Sequence of chain 1.C:
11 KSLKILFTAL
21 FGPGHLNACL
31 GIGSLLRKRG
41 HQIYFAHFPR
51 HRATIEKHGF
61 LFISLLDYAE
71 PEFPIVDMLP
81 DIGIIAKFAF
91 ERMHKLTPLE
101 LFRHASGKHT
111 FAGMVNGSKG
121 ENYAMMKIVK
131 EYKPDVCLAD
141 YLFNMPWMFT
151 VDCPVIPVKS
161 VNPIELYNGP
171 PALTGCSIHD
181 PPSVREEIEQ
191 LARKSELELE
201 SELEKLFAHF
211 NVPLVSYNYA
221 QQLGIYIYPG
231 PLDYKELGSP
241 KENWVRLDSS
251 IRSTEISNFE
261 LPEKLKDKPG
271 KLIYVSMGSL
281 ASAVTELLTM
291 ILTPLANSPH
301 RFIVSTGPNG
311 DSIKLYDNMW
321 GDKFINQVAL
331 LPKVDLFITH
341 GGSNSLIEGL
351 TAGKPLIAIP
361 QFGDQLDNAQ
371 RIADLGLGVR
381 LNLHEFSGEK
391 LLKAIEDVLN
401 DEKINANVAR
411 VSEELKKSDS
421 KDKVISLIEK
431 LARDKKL

Binding-site contacts:
Ligand atom C1 contacts residue ILE85 of chain 1.C at 4.1 Å (hydrophobic).
Ligand atom C5 contacts residue MET114 of chain 1.C at 3.8 Å (hydrophobic).
Ligand atom C6 contacts residue MET78 of chain 1.C at 3.5 Å (hydrophobic).
Ligand atom C16 contacts residue LEU142 of chain 1.C at 3.6 Å (hydrophobic).
Ligand atom O13 contacts residue PHE111 of chain 1.C at 4.0 Å.
Ligand atom C19 contacts residue MET114 of chain 1.C at 3.7 Å (hydrophobic).
Ligand atom C17 contacts residue PHE362 of chain 1.C at 4.1 Å (hydrophobic).
Ligand atom C4 contacts residue MET78 of chain 1.C at 4.1 Å (hydrophobic).
Ligand atom C9 contacts residue ILE85 of chain 1.C at 3.8 Å (hydrophobic).
Ligand atom C18 contacts residue LEU280 of chain 1.C at 4.0 Å (hydrophobic).
Ligand atom O30 contacts residue GLY113 of chain 1.C at 3.7 Å.
Ligand atom C2 contacts residue MET114 of chain 1.C at 4.1 Å (hydrophobic).
Ligand atom C17 contacts residue LEU280 of chain 1.C at 4.0 Å (hydrophobic).
Ligand atom O13 contacts residue THR110 of chain 1.C at 3.0 Å (h-bond).
Ligand atom C14 contacts residue MET114 of chain 1.C at 3.9 Å (hydrophobic).
Ligand atom O29 contacts residue MET78 of chain 1.C at 3.2 Å.
Ligand atom O24 contacts residue LEU142 of chain 1.C at 3.9 Å.
Ligand atom O27 contacts residue PHE111 of chain 1.C at 3.4 Å.
Ligand atom C10 contacts residue PHE111 of chain 1.C at 3.9 Å (hydrophobic).
Ligand atom C9 contacts residue THR110 of chain 1.C at 3.6 Å.
Ligand atom O24 contacts residue HIS25 of chain 1.C at 4.0 Å.
Ligand atom C3 contacts residue ILE85 of chain 1.C at 3.9 Å (hydrophobic).
Ligand atom C11 contacts residue MET114 of chain 1.C at 3.9 Å (hydrophobic).
Ligand atom C16 contacts residue PHE362 of chain 1.C at 3.6 Å (hydrophobic).
Ligand atom C4 contacts residue MET114 of chain 1.C at 3.9 Å (hydrophobic).
Ligand atom C17 contacts residue LEU142 of chain 1.C at 3.5 Å (hydrophobic).
Ligand atom O24 contacts residue LEU280 of chain 1.C at 3.7 Å.
Ligand atom C15 contacts residue LEU142 of chain 1.C at 4.1 Å (hydrophobic).
Ligand atom C19 contacts residue PHE21 of chain 1.C at 4.0 Å (hydrophobic).
Ligand atom O27 contacts residue THR110 of chain 1.C at 2.5 Å (h-bond).
Ligand atom O12 contacts residue MET114 of chain 1.C at 3.6 Å (h-bond).
Ligand atom O12 contacts residue ILE82 of chain 1.C at 4.1 Å.
Ligand atom C10 contacts residue THR110 of chain 1.C at 3.4 Å.
Ligand atom C2 contacts residue GLY113 of chain 1.C at 4.0 Å.
Ligand atom C18 contacts residue PHE21 of chain 1.C at 4.1 Å (hydrophobic).
Ligand atom C18 contacts residue LEU142 of chain 1.C at 3.9 Å (hydrophobic).
Ligand atom C15 contacts residue PHE111 of chain 1.C at 4.0 Å (hydrophobic).
Ligand atom C5 contacts residue MET78 of chain 1.C at 3.0 Å (hydrophobic).
Ligand atom C10 contacts residue ILE85 of chain 1.C at 4.0 Å (hydrophobic).
Ligand atom C2 contacts residue ILE85 of chain 1.C at 4.0 Å (hydrophobic).

The small molecule below binds the protein below.
Small molecule (SMILES): O=c1c(O)c(-c2ccc(O)cc2)oc2cc(O)cc(O)c12